This protein binds this small molecule.
Small molecule (SMILES): Cc1c(C)n(Cc2ccc(C(C)(C)C(=O)O)cc2)c2ccc(C(=O)N[C@H](C)c3cccc(C4CC4)c3)cc12

Binding-site contacts:
Ligand atom O15 contacts residue GLY83 of chain 1.A at 3.2 Å.
Ligand atom C29 contacts residue LEU132 of chain 1.A at 3.6 Å (hydrophobic).
Ligand atom C13 contacts residue GLY83 of chain 1.A at 3.7 Å.
Ligand atom O37 contacts residue ILE125 of chain 1.A at 3.8 Å.
Ligand atom C16 contacts residue SER141 of chain 1.A at 3.1 Å.
Ligand atom C23 contacts residue CSO84 of chain 1.A at 3.5 Å.
Ligand atom C20 contacts residue CSO84 of chain 1.A at 3.5 Å.
Ligand atom C26 contacts residue ILE140 of chain 1.A at 3.6 Å (hydrophobic).
Ligand atom C22 contacts residue ILE140 of chain 1.A at 3.7 Å (hydrophobic).
Ligand atom C20 contacts residue GLY83 of chain 1.A at 3.3 Å.
Ligand atom C03 contacts residue PHE86 of chain 1.A at 3.4 Å (hydrophobic).
Ligand atom C17 contacts residue ILE140 of chain 1.A at 3.5 Å (hydrophobic).
Ligand atom C19 contacts residue CSO84 of chain 1.A at 3.6 Å.
Ligand atom C26 contacts residue LEU139 of chain 1.A at 3.5 Å (hydrophobic).
Ligand atom C24 contacts residue CSO84 of chain 1.A at 3.6 Å.
Ligand atom C30 contacts residue LEU129 of chain 1.A at 3.7 Å (hydrophobic).
Ligand atom C31 contacts residue ARG87 of chain 1.A at 3.8 Å.
Ligand atom C32 contacts residue LEU129 of chain 1.A at 3.9 Å (hydrophobic).
Ligand atom O37 contacts residue LEU129 of chain 1.A at 3.6 Å.
Ligand atom C14 contacts residue GLY83 of chain 1.A at 3.7 Å.
Ligand atom C09 contacts residue HIS65 of chain 1.A at 3.8 Å.
Ligand atom C17 contacts residue ARG87 of chain 1.A at 3.7 Å.
Ligand atom C14 contacts residue SER141 of chain 1.A at 3.8 Å.
Ligand atom C13 contacts residue SER141 of chain 1.A at 3.9 Å.
Ligand atom C34 contacts residue ALA91 of chain 1.A at 3.5 Å (hydrophobic).
Ligand atom C34 contacts residue ARG87 of chain 1.A at 3.2 Å.
Ligand atom C22 contacts residue CSO84 of chain 1.A at 3.6 Å.
Ligand atom C25 contacts residue MET163 of chain 1.A at 4.0 Å (hydrophobic).
Ligand atom C28 contacts residue LEU132 of chain 1.A at 3.7 Å (hydrophobic).
Ligand atom C35 contacts residue ALA91 of chain 1.A at 3.7 Å (hydrophobic).
Ligand atom C18 contacts residue ILE140 of chain 1.A at 3.5 Å (hydrophobic).
Ligand atom C31 contacts residue LEU129 of chain 1.A at 3.6 Å (hydrophobic).
Ligand atom C19 contacts residue GLY83 of chain 1.A at 3.9 Å.
Ligand atom O37 contacts residue MET128 of chain 1.A at 3.6 Å.
Ligand atom C04 contacts residue PHE86 of chain 1.A at 3.4 Å (hydrophobic).
Ligand atom C17 contacts residue SER141 of chain 1.A at 3.1 Å.
Ligand atom C35 contacts residue ILE125 of chain 1.A at 3.6 Å (hydrophobic).
Ligand atom N11 contacts residue SER141 of chain 1.A at 3.2 Å (h-bond).
Ligand atom C24 contacts residue ILE80 of chain 1.A at 3.1 Å (hydrophobic).
Ligand atom N21 contacts residue ILE140 of chain 1.A at 3.4 Å.

Sequence of chain 1.A:
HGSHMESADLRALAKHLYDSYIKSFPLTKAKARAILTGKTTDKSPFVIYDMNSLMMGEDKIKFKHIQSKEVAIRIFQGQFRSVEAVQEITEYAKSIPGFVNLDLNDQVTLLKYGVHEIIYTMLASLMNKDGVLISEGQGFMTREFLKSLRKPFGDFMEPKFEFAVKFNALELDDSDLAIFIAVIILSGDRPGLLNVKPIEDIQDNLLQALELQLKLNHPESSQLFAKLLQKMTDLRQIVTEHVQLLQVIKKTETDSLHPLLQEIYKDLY